Binding-site contacts:
Ligand atom CA contacts residue GLU63 of chain 1.A at 3.5 Å.
Ligand atom N contacts residue GLU63 of chain 1.A at 2.9 Å (salt-bridge).
Ligand atom O contacts residue ARG62 of chain 1.A at 2.9 Å (salt-bridge).
Ligand atom OXT contacts residue THR143 of chain 1.A at 2.7 Å (h-bond).
Ligand atom CG contacts residue TYR99 of chain 1.A at 3.4 Å (hydrophobic).
Ligand atom N contacts residue TYR7 of chain 1.A at 3.0 Å (h-bond).
Ligand atom C contacts residue TYR7 of chain 1.A at 3.4 Å (hydrophobic).
Ligand atom N contacts residue ASN77 of chain 1.A at 2.9 Å (h-bond).
Ligand atom CB contacts residue ASN77 of chain 1.A at 3.3 Å.
Ligand atom O contacts residue TRP147 of chain 1.A at 3.0 Å (h-bond).
Ligand atom O contacts residue LYS146 of chain 1.A at 3.2 Å (salt-bridge).
Ligand atom NE contacts residue GLN155 of chain 1.A at 3.0 Å (h-bond).
Ligand atom CD1 contacts residue SER167 of chain 1.A at 3.3 Å.
Ligand atom CD contacts residue GLN155 of chain 1.A at 3.2 Å.
Ligand atom OE2 contacts residue LYS45 of chain 1.A at 2.8 Å (salt-bridge).
Ligand atom N contacts residue TYR171 of chain 1.A at 2.7 Å (h-bond).
Ligand atom O contacts residue TYR159 of chain 1.A at 2.7 Å (h-bond).
Ligand atom CB contacts residue GLU76 of chain 1.A at 3.2 Å.
Ligand atom C contacts residue THR143 of chain 1.A at 3.5 Å.
Ligand atom NH1 contacts residue GLN155 of chain 1.A at 3.5 Å.
Ligand atom OD2 contacts residue TYR159 of chain 1.A at 3.5 Å.
Ligand atom CD1 contacts residue TYR171 of chain 1.A at 3.3 Å (hydrophobic).
Ligand atom N contacts residue SER167 of chain 1.A at 3.3 Å (h-bond).
Ligand atom CG contacts residue GLU63 of chain 1.A at 3.5 Å.
Ligand atom OG contacts residue LYS146 of chain 1.A at 2.9 Å (salt-bridge).
Ligand atom OE1 contacts residue TYR9 of chain 1.A at 2.6 Å (h-bond).
Ligand atom C contacts residue TYR99 of chain 1.A at 3.5 Å (hydrophobic).
Ligand atom N contacts residue TYR99 of chain 1.A at 2.9 Å (h-bond).
Ligand atom CA contacts residue TYR7 of chain 1.A at 3.5 Å (hydrophobic).
Ligand atom O contacts residue LYS146 of chain 1.A at 3.1 Å (salt-bridge).
Ligand atom N contacts residue TYR159 of chain 1.A at 3.5 Å.
Ligand atom CB contacts residue TYR99 of chain 1.A at 3.3 Å (hydrophobic).
Ligand atom OE1 contacts residue TYR99 of chain 1.A at 2.6 Å (h-bond).
Ligand atom CZ contacts residue TYR59 of chain 1.A at 3.4 Å (hydrophobic).
Ligand atom CZ contacts residue GLN155 of chain 1.A at 3.4 Å.
Ligand atom CA contacts residue TYR99 of chain 1.A at 3.2 Å (hydrophobic).
Ligand atom CA contacts residue ASN77 of chain 1.A at 3.4 Å.
Ligand atom CE2 contacts residue TYR59 of chain 1.A at 3.4 Å (hydrophobic).
Ligand atom CD contacts residue TYR99 of chain 1.A at 3.4 Å (hydrophobic).
Ligand atom OG contacts residue GLU76 of chain 1.A at 2.7 Å (salt-bridge).

Sequence of chain 1.A:
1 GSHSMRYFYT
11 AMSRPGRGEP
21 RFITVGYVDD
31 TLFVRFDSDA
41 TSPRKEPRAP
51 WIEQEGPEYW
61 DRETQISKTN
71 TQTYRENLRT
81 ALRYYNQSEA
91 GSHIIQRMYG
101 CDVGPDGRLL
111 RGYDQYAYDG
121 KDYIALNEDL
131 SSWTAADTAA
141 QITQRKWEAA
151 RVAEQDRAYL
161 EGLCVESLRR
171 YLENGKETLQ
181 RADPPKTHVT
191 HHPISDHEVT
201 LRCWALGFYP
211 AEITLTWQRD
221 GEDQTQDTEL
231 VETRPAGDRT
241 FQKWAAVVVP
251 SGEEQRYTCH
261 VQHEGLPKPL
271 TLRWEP

A small-molecule ligand and the protein it binds are described below.
Small molecule (SMILES): CC(C)C[C@H](NC(=O)[C@H](CC(=O)O)NC(=O)[C@H](CCC(=O)O)NC(=O)[C@@H](N)Cc1ccccc1)C(=O)N[C@@H](CCCN=C(N)N)C(=O)N[C@H](C(=O)N[C@@H](CC(C)C)C(=O)N[C@@H](CO)C(=O)N[C@@H](Cc1ccccc1)C(=O)O)C(C)C